Binding-site contacts:
Ligand atom C7 contacts residue ASN259 of chain 2.O at 3.2 Å.
Ligand atom C3 contacts residue LYS115 of chain 2.N at 4.3 Å.
Ligand atom O4 contacts residue PHE118 of chain 2.N at 4.1 Å.
Ligand atom C1 contacts residue ASN259 of chain 2.O at 1.4 Å.
Ligand atom C8 contacts residue ASN259 of chain 2.O at 4.2 Å.
Ligand atom O3 contacts residue LYS115 of chain 2.N at 3.6 Å (salt-bridge).
Ligand atom C6 contacts residue LYS181 of chain 2.N at 3.4 Å.
Ligand atom C5 contacts residue ASN259 of chain 2.O at 3.6 Å.
Ligand atom C8 contacts residue ALA258 of chain 2.O at 3.7 Å (hydrophobic).
Ligand atom C8 contacts residue LEU257 of chain 2.O at 4.1 Å (hydrophobic).
Ligand atom O5 contacts residue ASN259 of chain 2.O at 2.3 Å (h-bond).
Ligand atom O7 contacts residue ASN259 of chain 2.O at 3.2 Å (h-bond).
Ligand atom C2 contacts residue ASN259 of chain 2.O at 2.4 Å.
Ligand atom C5 contacts residue LYS181 of chain 2.N at 3.4 Å.
Ligand atom C4 contacts residue LYS181 of chain 2.N at 3.6 Å.
Ligand atom N2 contacts residue ASN259 of chain 2.O at 2.8 Å (h-bond).
Ligand atom C3 contacts residue ASN259 of chain 2.O at 3.7 Å.
Ligand atom C4 contacts residue ASN259 of chain 2.O at 4.2 Å.
Ligand atom N2 contacts residue THR116 of chain 2.N at 4.1 Å.
Ligand atom O4 contacts residue LYS181 of chain 2.N at 2.7 Å (salt-bridge).
Ligand atom C8 contacts residue THR116 of chain 2.N at 4.3 Å.
Ligand atom O6 contacts residue LYS181 of chain 2.N at 3.4 Å (salt-bridge).

The small molecule below binds the protein below.
Small molecule (SMILES): CC(=O)N[C@@H]1[C@@H](O)[C@H](O)[C@@H](CO)O[C@H]1O

Sequence of chain 2.N:
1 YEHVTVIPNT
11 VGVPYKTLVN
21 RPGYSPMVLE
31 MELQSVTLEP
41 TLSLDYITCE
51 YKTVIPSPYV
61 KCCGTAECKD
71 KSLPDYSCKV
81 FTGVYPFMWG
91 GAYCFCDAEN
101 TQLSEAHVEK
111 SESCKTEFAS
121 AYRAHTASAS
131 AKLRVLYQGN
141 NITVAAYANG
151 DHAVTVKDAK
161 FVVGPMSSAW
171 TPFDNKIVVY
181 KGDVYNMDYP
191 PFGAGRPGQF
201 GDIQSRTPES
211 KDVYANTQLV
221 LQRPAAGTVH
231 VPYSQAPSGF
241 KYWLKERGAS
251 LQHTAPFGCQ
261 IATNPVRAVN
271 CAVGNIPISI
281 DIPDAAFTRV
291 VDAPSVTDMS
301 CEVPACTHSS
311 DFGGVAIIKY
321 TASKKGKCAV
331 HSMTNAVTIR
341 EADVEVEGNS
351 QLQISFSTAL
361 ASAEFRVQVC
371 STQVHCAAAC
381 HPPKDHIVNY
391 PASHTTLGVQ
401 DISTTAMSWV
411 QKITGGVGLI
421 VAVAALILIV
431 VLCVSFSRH

Sequence of chain 2.O:
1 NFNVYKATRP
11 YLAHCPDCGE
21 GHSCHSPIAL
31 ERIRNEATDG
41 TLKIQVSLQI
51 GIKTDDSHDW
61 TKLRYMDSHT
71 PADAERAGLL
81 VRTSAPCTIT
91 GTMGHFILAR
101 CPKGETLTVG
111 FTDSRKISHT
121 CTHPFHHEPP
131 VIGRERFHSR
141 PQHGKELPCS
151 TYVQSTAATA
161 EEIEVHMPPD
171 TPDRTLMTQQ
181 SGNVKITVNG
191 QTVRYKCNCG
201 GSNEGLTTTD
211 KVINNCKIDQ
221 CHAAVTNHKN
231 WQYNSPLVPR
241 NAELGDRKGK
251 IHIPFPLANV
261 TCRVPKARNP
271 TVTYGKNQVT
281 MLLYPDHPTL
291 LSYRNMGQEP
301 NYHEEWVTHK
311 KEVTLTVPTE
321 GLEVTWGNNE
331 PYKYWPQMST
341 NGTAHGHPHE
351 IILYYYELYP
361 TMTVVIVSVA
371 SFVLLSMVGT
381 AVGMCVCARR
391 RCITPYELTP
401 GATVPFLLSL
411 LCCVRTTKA